Sequence of chain 1.A:
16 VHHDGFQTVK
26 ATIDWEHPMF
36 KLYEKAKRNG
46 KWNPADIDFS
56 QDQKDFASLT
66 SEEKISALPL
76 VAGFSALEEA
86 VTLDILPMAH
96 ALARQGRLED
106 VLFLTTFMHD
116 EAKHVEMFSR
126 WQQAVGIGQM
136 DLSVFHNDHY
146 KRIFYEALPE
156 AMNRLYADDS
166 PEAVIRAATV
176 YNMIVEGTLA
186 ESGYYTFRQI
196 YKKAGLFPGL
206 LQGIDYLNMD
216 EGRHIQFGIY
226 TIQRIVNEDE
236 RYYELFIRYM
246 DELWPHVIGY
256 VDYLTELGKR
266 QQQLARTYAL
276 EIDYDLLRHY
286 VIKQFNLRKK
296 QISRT

A small-molecule ligand and the protein it binds are described below.
Small molecule (SMILES): CCCCCCCC(=O)O

Binding-site contacts:
Ligand atom C3 contacts residue LEU75 of chain 1.A at 4.3 Å (hydrophobic).
Ligand atom C8 contacts residue LEU282 of chain 1.A at 3.5 Å (hydrophobic).
Ligand atom C4 contacts residue GLY188 of chain 1.A at 4.1 Å.
Ligand atom C6 contacts residue THR191 of chain 1.A at 4.1 Å.
Ligand atom O1 contacts residue GLY78 of chain 1.A at 4.1 Å.
Ligand atom O1 contacts residue TYR255 of chain 1.A at 4.4 Å.
Ligand atom C8 contacts residue THR260 of chain 1.A at 4.5 Å.
Ligand atom C3 contacts residue LEU259 of chain 1.A at 4.2 Å (hydrophobic).
Ligand atom O2 contacts residue PHE79 of chain 1.A at 3.8 Å.
Ligand atom C7 contacts residue VAL256 of chain 1.A at 4.5 Å (hydrophobic).
Ligand atom O1 contacts residue LEU82 of chain 1.A at 3.8 Å.
Ligand atom C3 contacts residue LEU184 of chain 1.A at 4.0 Å (hydrophobic).
Ligand atom C4 contacts residue LEU184 of chain 1.A at 4.2 Å (hydrophobic).
Ligand atom C4 contacts residue SER187 of chain 1.A at 4.1 Å.
Ligand atom C5 contacts residue SER187 of chain 1.A at 4.2 Å.
Ligand atom O1 contacts residue LEU184 of chain 1.A at 4.3 Å.
Ligand atom O1 contacts residue PHE79 of chain 1.A at 4.2 Å.
Ligand atom C6 contacts residue VAL286 of chain 1.A at 4.2 Å (hydrophobic).
Ligand atom C7 contacts residue LEU259 of chain 1.A at 3.9 Å (hydrophobic).
Ligand atom C2 contacts residue GLY188 of chain 1.A at 4.2 Å.
Ligand atom C5 contacts residue GLY188 of chain 1.A at 4.3 Å.
Ligand atom C1 contacts residue PHE79 of chain 1.A at 4.1 Å (hydrophobic).
Ligand atom C5 contacts residue THR191 of chain 1.A at 3.5 Å.
Ligand atom C3 contacts residue GLY188 of chain 1.A at 3.8 Å.
Ligand atom C6 contacts residue VAL256 of chain 1.A at 4.0 Å (hydrophobic).
Ligand atom C1 contacts residue TYR255 of chain 1.A at 4.1 Å (hydrophobic).
Ligand atom O2 contacts residue LEU75 of chain 1.A at 4.0 Å.
Ligand atom C7 contacts residue THR191 of chain 1.A at 4.4 Å.
Ligand atom C2 contacts residue LEU184 of chain 1.A at 3.2 Å (hydrophobic).
Ligand atom C8 contacts residue THR191 of chain 1.A at 4.1 Å.
Ligand atom C2 contacts residue TYR255 of chain 1.A at 4.2 Å (hydrophobic).
Ligand atom O2 contacts residue TYR255 of chain 1.A at 3.9 Å.
Ligand atom C1 contacts residue LEU184 of chain 1.A at 4.1 Å (hydrophobic).